Binding-site contacts:
Ligand atom C11 contacts residue GLU36 of chain 1.C at 3.5 Å.
Ligand atom C1 contacts residue THR152 of chain 1.C at 4.0 Å.
Ligand atom C3 contacts residue THR152 of chain 1.C at 3.8 Å.
Ligand atom O20 contacts residue PHE80 of chain 1.C at 4.0 Å.
Ligand atom C21 contacts residue VAL154 of chain 1.C at 4.0 Å (hydrophobic).
Ligand atom N2 contacts residue THR152 of chain 1.C at 3.6 Å.
Ligand atom C3 contacts residue ASP59 of chain 1.C at 3.6 Å.
Ligand atom N9 contacts residue ASP59 of chain 1.C at 3.9 Å.
Ligand atom C12 contacts residue GLY63 of chain 1.C at 3.6 Å.
Ligand atom N9 contacts residue THR152 of chain 1.C at 3.6 Å (h-bond).
Ligand atom C16 contacts residue ARG62 of chain 1.C at 3.7 Å.
Ligand atom C21 contacts residue ILE29 of chain 1.C at 3.4 Å (hydrophobic).
Ligand atom C15 contacts residue ARG62 of chain 1.C at 3.6 Å.
Ligand atom N2 contacts residue ASP59 of chain 1.C at 2.8 Å (salt-bridge).
Ligand atom C22 contacts residue VAL57 of chain 1.C at 3.6 Å (hydrophobic).
Ligand atom C22 contacts residue ASP59 of chain 1.C at 3.2 Å.
Ligand atom C22 contacts residue ILE29 of chain 1.C at 4.0 Å (hydrophobic).
Ligand atom C18 contacts residue GLY102 of chain 1.C at 4.0 Å.
Ligand atom O20 contacts residue ALA105 of chain 1.C at 3.8 Å.
Ligand atom C1 contacts residue ASP59 of chain 1.C at 3.7 Å.
Ligand atom C19 contacts residue ASN32 of chain 1.C at 3.2 Å.
Ligand atom C18 contacts residue HIS101 of chain 1.C at 3.5 Å.
Ligand atom N13 contacts residue PRO65 of chain 1.C at 3.5 Å.
Ligand atom O17 contacts residue MET64 of chain 1.C at 4.0 Å.
Ligand atom C14 contacts residue ARG62 of chain 1.C at 3.9 Å.
Ligand atom N7 contacts residue MET64 of chain 1.C at 3.7 Å.
Ligand atom S10 contacts residue GLU36 of chain 1.C at 3.4 Å.
Ligand atom C16 contacts residue GLU36 of chain 1.C at 3.2 Å.
Ligand atom O20 contacts residue ASN32 of chain 1.C at 3.9 Å.
Ligand atom S10 contacts residue GLY63 of chain 1.C at 3.8 Å.
Ligand atom C22 contacts residue THR152 of chain 1.C at 4.0 Å.
Ligand atom C1 contacts residue ASN32 of chain 1.C at 3.9 Å.
Ligand atom C12 contacts residue PRO65 of chain 1.C at 3.5 Å (hydrophobic).
Ligand atom C11 contacts residue ARG62 of chain 1.C at 4.0 Å.
Ligand atom C6 contacts residue MET64 of chain 1.C at 3.6 Å (hydrophobic).
Ligand atom C5 contacts residue ASN32 of chain 1.C at 3.5 Å.
Ligand atom C8 contacts residue MET64 of chain 1.C at 4.0 Å (hydrophobic).
Ligand atom C18 contacts residue ILE79 of chain 1.C at 3.8 Å (hydrophobic).
Ligand atom C21 contacts residue ASP59 of chain 1.C at 4.0 Å.
Ligand atom C4 contacts residue MET64 of chain 1.C at 4.0 Å (hydrophobic).

This small molecule binds to this protein.
Small molecule (SMILES): CCc1[nH]c2nc(Sc3cccnc3)nc(OC)c2c1C=O

Sequence of chain 1.C:
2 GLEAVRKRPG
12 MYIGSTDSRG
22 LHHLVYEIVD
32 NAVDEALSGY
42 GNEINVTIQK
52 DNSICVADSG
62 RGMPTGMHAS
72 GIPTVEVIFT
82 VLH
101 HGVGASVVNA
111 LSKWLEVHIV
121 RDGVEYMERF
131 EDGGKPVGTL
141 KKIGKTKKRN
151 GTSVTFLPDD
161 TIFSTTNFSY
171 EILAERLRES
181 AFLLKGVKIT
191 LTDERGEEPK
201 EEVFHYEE